A protein and the small-molecule ligand that binds it are described below.
Small molecule (SMILES): CC(=O)N[C@H]1[C@H](O[C@H]2[C@H](O)[C@@H](NC(C)=O)CO[C@@H]2CO)O[C@H](CO)[C@@H](O[C@@H]2O[C@H](CO)[C@@H](O)[C@H](O)[C@@H]2O)[C@@H]1O

Sequence of chain 1.A:
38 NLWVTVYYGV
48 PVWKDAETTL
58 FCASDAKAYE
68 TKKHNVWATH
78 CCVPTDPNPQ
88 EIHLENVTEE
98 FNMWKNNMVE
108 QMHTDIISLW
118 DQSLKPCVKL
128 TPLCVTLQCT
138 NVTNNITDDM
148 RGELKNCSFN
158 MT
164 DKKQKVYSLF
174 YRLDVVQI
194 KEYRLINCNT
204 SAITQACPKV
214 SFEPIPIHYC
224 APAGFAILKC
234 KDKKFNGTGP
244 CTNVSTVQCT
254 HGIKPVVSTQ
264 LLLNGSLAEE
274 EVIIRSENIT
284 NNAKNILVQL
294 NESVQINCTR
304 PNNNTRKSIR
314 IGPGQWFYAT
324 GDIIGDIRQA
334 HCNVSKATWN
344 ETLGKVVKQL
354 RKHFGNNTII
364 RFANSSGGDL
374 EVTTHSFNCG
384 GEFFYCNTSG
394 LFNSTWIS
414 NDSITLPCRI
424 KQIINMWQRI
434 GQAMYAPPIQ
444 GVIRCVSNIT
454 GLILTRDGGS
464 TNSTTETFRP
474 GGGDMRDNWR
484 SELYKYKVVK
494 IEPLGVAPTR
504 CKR

Binding-site contacts:
Ligand atom C7 contacts residue ASN381 of chain 1.A at 4.2 Å.
Ligand atom N2 contacts residue SER450 of chain 1.A at 2.9 Å (h-bond).
Ligand atom C6 contacts residue GLU216 of chain 1.A at 3.7 Å.
Ligand atom C1 contacts residue ASN267 of chain 1.A at 1.5 Å.
Ligand atom C7 contacts residue ASN267 of chain 1.A at 3.8 Å.
Ligand atom C5 contacts residue ASN267 of chain 1.A at 3.8 Å.
Ligand atom C8 contacts residue PHE380 of chain 1.A at 4.0 Å (hydrophobic).
Ligand atom O6 contacts residue NAG1 of chain 1.T at 3.3 Å.
Ligand atom C8 contacts residue VAL259 of chain 1.A at 3.9 Å (hydrophobic).
Ligand atom C2 contacts residue ASN267 of chain 1.A at 2.5 Å.
Ligand atom C8 contacts residue ASN381 of chain 1.A at 3.8 Å.
Ligand atom C1 contacts residue NAG1 of chain 1.T at 4.0 Å.
Ligand atom O6 contacts residue GLY383 of chain 1.A at 3.7 Å.
Ligand atom O5 contacts residue NAG1 of chain 1.T at 3.5 Å.
Ligand atom O7 contacts residue ASN267 of chain 1.A at 4.1 Å.
Ligand atom C4 contacts residue VAL449 of chain 1.A at 4.2 Å (hydrophobic).
Ligand atom O3 contacts residue CYS448 of chain 1.A at 4.1 Å.
Ligand atom C3 contacts residue VAL449 of chain 1.A at 3.9 Å (hydrophobic).
Ligand atom C5 contacts residue GLU216 of chain 1.A at 3.7 Å.
Ligand atom O7 contacts residue VAL259 of chain 1.A at 4.2 Å.
Ligand atom C2 contacts residue SER450 of chain 1.A at 3.7 Å.
Ligand atom O3 contacts residue SER450 of chain 1.A at 4.2 Å.
Ligand atom O5 contacts residue ASN267 of chain 1.A at 2.4 Å (h-bond).
Ligand atom O5 contacts residue GLU216 of chain 1.A at 4.2 Å.
Ligand atom C5 contacts residue NAG1 of chain 1.T at 4.1 Å.
Ligand atom N2 contacts residue ASN267 of chain 1.A at 3.0 Å (h-bond).
Ligand atom C1 contacts residue SER450 of chain 1.A at 4.0 Å.
Ligand atom C3 contacts residue SER450 of chain 1.A at 3.8 Å.
Ligand atom C7 contacts residue VAL259 of chain 1.A at 4.3 Å (hydrophobic).
Ligand atom O7 contacts residue VAL449 of chain 1.A at 4.0 Å.
Ligand atom C3 contacts residue ASN267 of chain 1.A at 3.9 Å.
Ligand atom C6 contacts residue NAG1 of chain 1.T at 4.3 Å.
Ligand atom C7 contacts residue SER450 of chain 1.A at 3.7 Å.
Ligand atom O7 contacts residue ASN381 of chain 1.A at 4.2 Å.
Ligand atom C5 contacts residue VAL449 of chain 1.A at 3.7 Å (hydrophobic).
Ligand atom O4 contacts residue VAL449 of chain 1.A at 4.2 Å.
Ligand atom C1 contacts residue VAL449 of chain 1.A at 4.1 Å (hydrophobic).
Ligand atom O7 contacts residue CYS448 of chain 1.A at 4.0 Å.
Ligand atom C8 contacts residue SER450 of chain 1.A at 3.8 Å.
Ligand atom C8 contacts residue LEU266 of chain 1.A at 3.5 Å (hydrophobic).